The small molecule below binds the protein below.
Small molecule (SMILES): CC(=O)N[C@@H]1[C@@H](O)[C@H](O)[C@@H](CO)O[C@H]1O

Binding-site contacts:
Ligand atom C7 contacts residue ASN154 of chain 56.A at 3.4 Å.
Ligand atom C8 contacts residue ASN154 of chain 56.A at 3.9 Å.
Ligand atom C1 contacts residue SER156 of chain 56.A at 3.3 Å.
Ligand atom C3 contacts residue ASN154 of chain 56.A at 3.9 Å.
Ligand atom C2 contacts residue SER156 of chain 56.A at 4.3 Å.
Ligand atom C2 contacts residue ASN154 of chain 56.A at 2.5 Å.
Ligand atom C1 contacts residue ASN154 of chain 56.A at 1.4 Å.
Ligand atom C5 contacts residue SER156 of chain 56.A at 3.9 Å.
Ligand atom C5 contacts residue ASN154 of chain 56.A at 3.6 Å.
Ligand atom O5 contacts residue SER156 of chain 56.A at 3.9 Å.
Ligand atom O5 contacts residue ASN154 of chain 56.A at 2.4 Å (h-bond).
Ligand atom N2 contacts residue SER156 of chain 56.A at 4.2 Å.
Ligand atom O7 contacts residue ASN154 of chain 56.A at 3.6 Å.
Ligand atom C4 contacts residue ASN154 of chain 56.A at 4.2 Å.
Ligand atom N2 contacts residue ASN154 of chain 56.A at 3.0 Å (h-bond).

Sequence of chain 56.A:
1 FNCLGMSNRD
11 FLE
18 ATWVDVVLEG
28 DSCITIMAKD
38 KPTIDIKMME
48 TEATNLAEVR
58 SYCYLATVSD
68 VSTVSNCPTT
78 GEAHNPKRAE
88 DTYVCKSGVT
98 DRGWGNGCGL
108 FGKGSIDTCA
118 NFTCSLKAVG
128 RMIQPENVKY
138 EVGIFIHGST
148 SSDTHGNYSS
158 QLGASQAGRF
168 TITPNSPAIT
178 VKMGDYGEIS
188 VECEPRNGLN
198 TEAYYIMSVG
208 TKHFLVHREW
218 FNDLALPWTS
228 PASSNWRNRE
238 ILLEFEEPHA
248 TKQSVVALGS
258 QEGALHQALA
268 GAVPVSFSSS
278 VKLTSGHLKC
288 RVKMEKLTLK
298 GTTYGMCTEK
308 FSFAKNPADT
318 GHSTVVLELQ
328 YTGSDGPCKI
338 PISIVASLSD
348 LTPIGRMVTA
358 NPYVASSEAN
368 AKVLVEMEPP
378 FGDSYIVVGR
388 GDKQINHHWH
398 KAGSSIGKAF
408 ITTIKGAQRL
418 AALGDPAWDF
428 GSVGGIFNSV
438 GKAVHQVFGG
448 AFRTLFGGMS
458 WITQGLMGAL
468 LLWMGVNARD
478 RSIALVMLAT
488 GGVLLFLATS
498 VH